Sequence of chain 1.I:
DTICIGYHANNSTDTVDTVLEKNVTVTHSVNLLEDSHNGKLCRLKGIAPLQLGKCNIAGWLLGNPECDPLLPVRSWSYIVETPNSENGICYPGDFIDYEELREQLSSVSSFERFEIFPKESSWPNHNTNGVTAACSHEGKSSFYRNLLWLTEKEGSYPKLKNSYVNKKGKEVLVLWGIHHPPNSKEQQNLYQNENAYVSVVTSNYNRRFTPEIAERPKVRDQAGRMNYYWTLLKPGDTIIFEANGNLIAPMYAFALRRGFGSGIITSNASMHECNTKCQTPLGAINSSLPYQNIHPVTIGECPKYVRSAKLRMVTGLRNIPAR

This small molecule binds to this protein.
Small molecule (SMILES): CC(=O)N[C@H]1[C@H]([C@H](O)[C@H](O)CO)O[C@@](OC[C@H]2O[C@@H](O[C@H]3[C@H](O)[C@@H](NC(C)=O)CO[C@@H]3CO)[C@H](O)[C@@H](O)[C@H]2O)(C(=O)O)C[C@@H]1O

Binding-site contacts:
Ligand atom C8 contacts residue TYR95 of chain 1.I at 3.6 Å (hydrophobic).
Ligand atom O4 contacts residue VAL135 of chain 1.I at 3.5 Å (h-bond).
Ligand atom O9 contacts residue HIS183 of chain 1.I at 3.3 Å (h-bond).
Ligand atom O8 contacts residue TRP153 of chain 1.I at 3.7 Å.
Ligand atom O1B contacts residue ALA137 of chain 1.I at 3.3 Å (h-bond).
Ligand atom C9 contacts residue HIS183 of chain 1.I at 3.4 Å.
Ligand atom O10 contacts residue GLY134 of chain 1.I at 3.7 Å.
Ligand atom C7 contacts residue TRP153 of chain 1.I at 3.5 Å (hydrophobic).
Ligand atom O1A contacts residue ALA137 of chain 1.I at 3.0 Å (h-bond).
Ligand atom O9 contacts residue GLY228 of chain 1.I at 4.0 Å.
Ligand atom C9 contacts residue GLU190 of chain 1.I at 3.0 Å.
Ligand atom C4 contacts residue VAL135 of chain 1.I at 3.1 Å (hydrophobic).
Ligand atom C2 contacts residue LYS222 of chain 1.I at 4.0 Å.
Ligand atom C4 contacts residue ASP225 of chain 1.I at 3.3 Å.
Ligand atom O7 contacts residue LEU194 of chain 1.I at 3.9 Å.
Ligand atom O8 contacts residue GLN226 of chain 1.I at 3.1 Å (h-bond).
Ligand atom O9 contacts residue PRO186 of chain 1.I at 4.0 Å.
Ligand atom C10 contacts residue VAL135 of chain 1.I at 4.0 Å (hydrophobic).
Ligand atom C8 contacts residue TRP153 of chain 1.I at 4.0 Å (hydrophobic).
Ligand atom C1 contacts residue THR136 of chain 1.I at 3.6 Å.
Ligand atom O1B contacts residue THR136 of chain 1.I at 2.5 Å (h-bond).
Ligand atom C3 contacts residue ASP225 of chain 1.I at 3.3 Å.
Ligand atom O4 contacts residue GLN226 of chain 1.I at 3.9 Å.
Ligand atom C5 contacts residue VAL135 of chain 1.I at 3.6 Å (hydrophobic).
Ligand atom O9 contacts residue GLU190 of chain 1.I at 2.6 Å (salt-bridge).
Ligand atom C6 contacts residue GLN226 of chain 1.I at 3.8 Å.
Ligand atom C9 contacts residue TYR95 of chain 1.I at 3.5 Å (hydrophobic).
Ligand atom O1A contacts residue THR136 of chain 1.I at 4.0 Å.
Ligand atom N5 contacts residue VAL135 of chain 1.I at 3.0 Å (h-bond).
Ligand atom O3 contacts residue LYS222 of chain 1.I at 3.0 Å (salt-bridge).
Ligand atom O8 contacts residue TYR95 of chain 1.I at 2.7 Å (h-bond).
Ligand atom C1 contacts residue ALA137 of chain 1.I at 3.5 Å (hydrophobic).
Ligand atom O1B contacts residue GLN226 of chain 1.I at 3.7 Å.
Ligand atom O4 contacts residue ASP225 of chain 1.I at 3.6 Å (salt-bridge).
Ligand atom O9 contacts residue TYR95 of chain 1.I at 3.0 Å (h-bond).
Ligand atom O10 contacts residue TRP153 of chain 1.I at 3.9 Å.
Ligand atom C11 contacts residue LEU194 of chain 1.I at 3.3 Å (hydrophobic).
Ligand atom O2 contacts residue LYS222 of chain 1.I at 3.6 Å.
Ligand atom C4 contacts residue GLN226 of chain 1.I at 4.0 Å.
Ligand atom O3 contacts residue ASP225 of chain 1.I at 3.0 Å (salt-bridge).